Sequence of chain 1.A:
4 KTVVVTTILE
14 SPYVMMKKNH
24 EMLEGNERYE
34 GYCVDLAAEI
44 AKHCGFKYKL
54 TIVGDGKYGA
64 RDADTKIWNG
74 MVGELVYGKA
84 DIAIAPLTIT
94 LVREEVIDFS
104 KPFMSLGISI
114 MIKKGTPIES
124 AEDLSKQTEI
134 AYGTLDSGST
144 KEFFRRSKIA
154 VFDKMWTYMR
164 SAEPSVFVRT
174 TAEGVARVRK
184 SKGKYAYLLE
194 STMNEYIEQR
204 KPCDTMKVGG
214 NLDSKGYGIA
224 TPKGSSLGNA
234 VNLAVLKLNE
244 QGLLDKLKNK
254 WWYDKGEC

Binding-site contacts:
Ligand atom OXT contacts residue SER142 of chain 1.A at 4.0 Å.
Ligand atom CA contacts residue GLU193 of chain 1.A at 3.4 Å.
Ligand atom C contacts residue ARG96 of chain 1.A at 3.5 Å.
Ligand atom OXT contacts residue TYR61 of chain 1.A at 3.4 Å.
Ligand atom OXT contacts residue LEU90 of chain 1.A at 3.5 Å.
Ligand atom OXT contacts residue THR91 of chain 1.A at 3.0 Å (h-bond).
Ligand atom CB contacts residue LEU138 of chain 1.A at 3.9 Å (hydrophobic).
Ligand atom CA contacts residue TYR61 of chain 1.A at 3.9 Å (hydrophobic).
Ligand atom CG contacts residue LEU138 of chain 1.A at 3.6 Å (hydrophobic).
Ligand atom CG contacts residue GLU193 of chain 1.A at 3.5 Å.
Ligand atom OE1 contacts residue THR143 of chain 1.A at 2.7 Å (h-bond).
Ligand atom CD contacts residue LEU138 of chain 1.A at 3.9 Å (hydrophobic).
Ligand atom O contacts residue TYR61 of chain 1.A at 3.6 Å.
Ligand atom CB contacts residue GLU193 of chain 1.A at 3.9 Å.
Ligand atom N contacts residue THR91 of chain 1.A at 3.0 Å (h-bond).
Ligand atom OE2 contacts residue SER142 of chain 1.A at 3.2 Å (h-bond).
Ligand atom N contacts residue PRO89 of chain 1.A at 2.7 Å (h-bond).
Ligand atom OE1 contacts residue GLU193 of chain 1.A at 3.7 Å.
Ligand atom OXT contacts residue ARG96 of chain 1.A at 2.8 Å (salt-bridge).
Ligand atom OE2 contacts residue LEU138 of chain 1.A at 4.2 Å.
Ligand atom CA contacts residue SER142 of chain 1.A at 3.3 Å.
Ligand atom C contacts residue THR91 of chain 1.A at 3.6 Å.
Ligand atom OXT contacts residue PRO89 of chain 1.A at 3.6 Å.
Ligand atom C contacts residue TYR61 of chain 1.A at 3.6 Å (hydrophobic).
Ligand atom CD contacts residue GLU193 of chain 1.A at 3.9 Å.
Ligand atom C contacts residue SER142 of chain 1.A at 3.3 Å.
Ligand atom O contacts residue ARG96 of chain 1.A at 2.9 Å (salt-bridge).
Ligand atom OE2 contacts residue THR143 of chain 1.A at 3.2 Å (h-bond).
Ligand atom N contacts residue TYR61 of chain 1.A at 3.8 Å.
Ligand atom N contacts residue GLU193 of chain 1.A at 2.7 Å (salt-bridge).
Ligand atom C contacts residue PRO89 of chain 1.A at 4.3 Å (hydrophobic).
Ligand atom CD contacts residue THR143 of chain 1.A at 3.4 Å.
Ligand atom CA contacts residue THR91 of chain 1.A at 3.5 Å.
Ligand atom O contacts residue SER142 of chain 1.A at 2.9 Å (h-bond).
Ligand atom N contacts residue SER142 of chain 1.A at 4.1 Å.
Ligand atom O contacts residue GLY141 of chain 1.A at 3.3 Å.
Ligand atom N contacts residue TYR220 of chain 1.A at 3.7 Å.
Ligand atom OE2 contacts residue GLY141 of chain 1.A at 3.6 Å.
Ligand atom CA contacts residue PRO89 of chain 1.A at 4.0 Å (hydrophobic).
Ligand atom CB contacts residue TYR61 of chain 1.A at 3.6 Å (hydrophobic).

The small molecule below binds the protein below.
Small molecule (SMILES): N[C@@H](CCC(=O)O)C(=O)O